Binding-site contacts:
Ligand atom O6 contacts residue PHE157 of chain 1.D at 4.0 Å.
Ligand atom O2 contacts residue LYS16 of chain 1.D at 2.8 Å (salt-bridge).
Ligand atom O3 contacts residue TRP341 of chain 1.D at 3.6 Å.
Ligand atom C2 contacts residue ASP66 of chain 1.D at 3.1 Å.
Ligand atom O5 contacts residue TRP341 of chain 1.D at 4.0 Å.
Ligand atom C3 contacts residue TRP341 of chain 1.D at 4.1 Å (hydrophobic).
Ligand atom O1 contacts residue ASN13 of chain 1.D at 3.6 Å (h-bond).
Ligand atom O6 contacts residue PRO155 of chain 1.D at 3.4 Å.
Ligand atom O3 contacts residue ASP66 of chain 1.D at 2.7 Å (salt-bridge).
Ligand atom C1 contacts residue TRP231 of chain 1.D at 3.9 Å (hydrophobic).
Ligand atom O5 contacts residue TYR156 of chain 1.D at 3.3 Å.
Ligand atom C4 contacts residue TRP341 of chain 1.D at 3.5 Å (hydrophobic).
Ligand atom C6 contacts residue TRP341 of chain 1.D at 3.8 Å (hydrophobic).
Ligand atom C2 contacts residue LYS16 of chain 1.D at 3.9 Å.
Ligand atom O4 contacts residue ARG67 of chain 1.D at 3.1 Å (salt-bridge).
Ligand atom O1 contacts residue LYS16 of chain 1.D at 3.7 Å.
Ligand atom C1 contacts residue TYR156 of chain 1.D at 3.7 Å (hydrophobic).
Ligand atom C4 contacts residue TYR156 of chain 1.D at 4.0 Å (hydrophobic).
Ligand atom O1 contacts residue ASP15 of chain 1.D at 3.7 Å.
Ligand atom C2 contacts residue GLU112 of chain 1.D at 3.4 Å.
Ligand atom C1 contacts residue LYS16 of chain 1.D at 4.0 Å.
Ligand atom C3 contacts residue ARG67 of chain 1.D at 4.0 Å.
Ligand atom C6 contacts residue TYR156 of chain 1.D at 3.9 Å (hydrophobic).
Ligand atom O2 contacts residue TRP63 of chain 1.D at 3.0 Å (h-bond).
Ligand atom O2 contacts residue ASP66 of chain 1.D at 3.0 Å (salt-bridge).
Ligand atom O3 contacts residue ARG67 of chain 1.D at 2.9 Å (salt-bridge).
Ligand atom C2 contacts residue TRP231 of chain 1.D at 3.9 Å (hydrophobic).
Ligand atom C3 contacts residue ASP66 of chain 1.D at 3.5 Å.
Ligand atom O6 contacts residue GLU154 of chain 1.D at 2.2 Å (salt-bridge).
Ligand atom O2 contacts residue ALA64 of chain 1.D at 3.4 Å.
Ligand atom C6 contacts residue PRO155 of chain 1.D at 3.8 Å (hydrophobic).
Ligand atom C6 contacts residue GLU154 of chain 1.D at 3.5 Å.
Ligand atom O3 contacts residue TRP63 of chain 1.D at 3.7 Å.
Ligand atom C3 contacts residue TRP63 of chain 1.D at 3.7 Å (hydrophobic).
Ligand atom C2 contacts residue TRP63 of chain 1.D at 4.0 Å (hydrophobic).
Ligand atom O2 contacts residue GLU112 of chain 1.D at 2.5 Å (salt-bridge).
Ligand atom O6 contacts residue TYR156 of chain 1.D at 3.9 Å.
Ligand atom O3 contacts residue ALA64 of chain 1.D at 3.5 Å.
Ligand atom O3 contacts residue GLU112 of chain 1.D at 3.9 Å.
Ligand atom C2 contacts residue TRP341 of chain 1.D at 4.0 Å (hydrophobic).

Sequence of chain 1.D:
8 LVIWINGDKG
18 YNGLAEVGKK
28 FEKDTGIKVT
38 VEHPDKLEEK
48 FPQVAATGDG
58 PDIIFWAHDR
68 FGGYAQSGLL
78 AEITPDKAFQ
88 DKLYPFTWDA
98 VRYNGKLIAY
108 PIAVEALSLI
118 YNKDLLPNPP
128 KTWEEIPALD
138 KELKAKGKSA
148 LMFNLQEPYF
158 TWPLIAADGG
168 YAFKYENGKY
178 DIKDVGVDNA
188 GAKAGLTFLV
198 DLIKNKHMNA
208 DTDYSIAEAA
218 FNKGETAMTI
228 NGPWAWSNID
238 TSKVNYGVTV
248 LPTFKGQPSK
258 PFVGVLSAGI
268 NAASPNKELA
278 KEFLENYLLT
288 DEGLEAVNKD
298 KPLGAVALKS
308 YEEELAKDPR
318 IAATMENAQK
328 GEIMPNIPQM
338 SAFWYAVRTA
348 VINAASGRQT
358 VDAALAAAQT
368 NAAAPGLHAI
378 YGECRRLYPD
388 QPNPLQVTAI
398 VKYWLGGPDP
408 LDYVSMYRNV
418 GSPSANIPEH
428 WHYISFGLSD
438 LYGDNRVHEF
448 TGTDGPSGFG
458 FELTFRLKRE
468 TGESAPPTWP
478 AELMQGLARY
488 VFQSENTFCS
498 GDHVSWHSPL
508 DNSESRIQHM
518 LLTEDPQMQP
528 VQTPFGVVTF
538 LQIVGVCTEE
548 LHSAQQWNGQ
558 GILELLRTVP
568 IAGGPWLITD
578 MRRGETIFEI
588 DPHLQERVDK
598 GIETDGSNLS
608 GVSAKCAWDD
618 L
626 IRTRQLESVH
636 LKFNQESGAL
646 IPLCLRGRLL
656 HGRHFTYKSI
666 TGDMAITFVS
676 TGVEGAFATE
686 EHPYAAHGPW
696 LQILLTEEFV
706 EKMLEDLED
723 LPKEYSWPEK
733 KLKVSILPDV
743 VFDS

This small molecule binds to this protein.
Small molecule (SMILES): OC[C@H]1O[C@H](O[C@H]2[C@H](O)[C@@H](O)[C@@H](O)O[C@@H]2CO)[C@H](O)[C@@H](O)[C@@H]1O